Sequence of chain 1.M:
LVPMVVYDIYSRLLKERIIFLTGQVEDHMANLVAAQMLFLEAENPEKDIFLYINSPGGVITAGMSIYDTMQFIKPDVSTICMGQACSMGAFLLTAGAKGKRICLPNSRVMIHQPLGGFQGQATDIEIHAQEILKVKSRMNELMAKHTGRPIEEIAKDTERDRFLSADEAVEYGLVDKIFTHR

Sequence of chain 1.N:
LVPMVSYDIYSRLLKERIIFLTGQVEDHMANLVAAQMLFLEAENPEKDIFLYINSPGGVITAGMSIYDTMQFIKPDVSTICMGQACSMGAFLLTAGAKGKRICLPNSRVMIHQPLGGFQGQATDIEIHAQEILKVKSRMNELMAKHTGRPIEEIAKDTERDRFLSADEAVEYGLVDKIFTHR

Binding-site contacts:
Ligand atom C1 contacts residue MET113 of chain 1.M at 3.3 Å (hydrophobic).
Ligand atom C5 contacts residue SER112 of chain 1.M at 3.4 Å.
Ligand atom O26 contacts residue ARG133 of chain 1.N at 3.8 Å.
Ligand atom C42 contacts residue ILE85 of chain 1.M at 3.1 Å (hydrophobic).
Ligand atom N13 contacts residue ILE85 of chain 1.M at 3.9 Å.
Ligand atom O12 contacts residue ILE85 of chain 1.M at 3.7 Å.
Ligand atom C22 contacts residue ARG133 of chain 1.N at 3.5 Å.
Ligand atom C15 contacts residue LEU140 of chain 1.M at 3.7 Å (hydrophobic).
Ligand atom C4 contacts residue SER112 of chain 1.M at 2.4 Å.
Ligand atom O3 contacts residue SER112 of chain 1.M at 2.2 Å (h-bond).
Ligand atom O12 contacts residue LEU140 of chain 1.M at 2.7 Å (h-bond).
Ligand atom O10 contacts residue SER112 of chain 1.M at 3.5 Å (h-bond).
Ligand atom C11 contacts residue GLY83 of chain 1.M at 3.7 Å.
Ligand atom O19 contacts residue VAL84 of chain 1.M at 3.8 Å.
Ligand atom C11 contacts residue LEU140 of chain 1.M at 3.9 Å (hydrophobic).
Ligand atom O3 contacts residue GLY83 of chain 1.M at 3.1 Å (h-bond).
Ligand atom O3 contacts residue GLY82 of chain 1.M at 3.4 Å.
Ligand atom C18 contacts residue LEU140 of chain 1.M at 3.6 Å (hydrophobic).
Ligand atom N20 contacts residue LEU140 of chain 1.M at 3.2 Å (h-bond).
Ligand atom O10 contacts residue ILE85 of chain 1.M at 3.1 Å.
Ligand atom C11 contacts residue ILE85 of chain 1.M at 3.6 Å (hydrophobic).
Ligand atom C9 contacts residue GLY83 of chain 1.M at 3.0 Å.
Ligand atom C1 contacts residue SER112 of chain 1.M at 1.3 Å.
Ligand atom O10 contacts residue GLY83 of chain 1.M at 3.7 Å.
Ligand atom C9 contacts residue ILE85 of chain 1.M at 3.9 Å (hydrophobic).
Ligand atom O12 contacts residue PRO139 of chain 1.M at 3.4 Å.
Ligand atom C14 contacts residue LEU140 of chain 1.M at 3.1 Å (hydrophobic).
Ligand atom C7 contacts residue GLY83 of chain 1.M at 3.4 Å.
Ligand atom O3 contacts residue MET113 of chain 1.M at 2.8 Å (h-bond).
Ligand atom C6 contacts residue LEU140 of chain 1.M at 3.7 Å (hydrophobic).
Ligand atom O19 contacts residue ILE85 of chain 1.M at 3.0 Å (h-bond).
Ligand atom C42 contacts residue LEU140 of chain 1.M at 3.4 Å (hydrophobic).
Ligand atom N13 contacts residue GLY83 of chain 1.M at 3.2 Å (h-bond).
Ligand atom C9 contacts residue SER112 of chain 1.M at 3.5 Å.
Ligand atom C6 contacts residue HIS137 of chain 1.M at 3.4 Å.
Ligand atom C42 contacts residue PRO139 of chain 1.M at 3.5 Å (hydrophobic).
Ligand atom C23 contacts residue LEU140 of chain 1.M at 3.6 Å (hydrophobic).
Ligand atom C6 contacts residue SER112 of chain 1.M at 3.5 Å.
Ligand atom O10 contacts residue MET113 of chain 1.M at 3.8 Å.
Ligand atom C24 contacts residue ARG133 of chain 1.N at 3.0 Å.

This small molecule binds to this protein.
Small molecule (SMILES): CC[C@H](C)[C@H](NC(=O)[C@@H](NC(=O)[C@H](O)[C@@H](C=O)C(C)C)C(C)C)C(=O)O